Sequence of chain 1.C:
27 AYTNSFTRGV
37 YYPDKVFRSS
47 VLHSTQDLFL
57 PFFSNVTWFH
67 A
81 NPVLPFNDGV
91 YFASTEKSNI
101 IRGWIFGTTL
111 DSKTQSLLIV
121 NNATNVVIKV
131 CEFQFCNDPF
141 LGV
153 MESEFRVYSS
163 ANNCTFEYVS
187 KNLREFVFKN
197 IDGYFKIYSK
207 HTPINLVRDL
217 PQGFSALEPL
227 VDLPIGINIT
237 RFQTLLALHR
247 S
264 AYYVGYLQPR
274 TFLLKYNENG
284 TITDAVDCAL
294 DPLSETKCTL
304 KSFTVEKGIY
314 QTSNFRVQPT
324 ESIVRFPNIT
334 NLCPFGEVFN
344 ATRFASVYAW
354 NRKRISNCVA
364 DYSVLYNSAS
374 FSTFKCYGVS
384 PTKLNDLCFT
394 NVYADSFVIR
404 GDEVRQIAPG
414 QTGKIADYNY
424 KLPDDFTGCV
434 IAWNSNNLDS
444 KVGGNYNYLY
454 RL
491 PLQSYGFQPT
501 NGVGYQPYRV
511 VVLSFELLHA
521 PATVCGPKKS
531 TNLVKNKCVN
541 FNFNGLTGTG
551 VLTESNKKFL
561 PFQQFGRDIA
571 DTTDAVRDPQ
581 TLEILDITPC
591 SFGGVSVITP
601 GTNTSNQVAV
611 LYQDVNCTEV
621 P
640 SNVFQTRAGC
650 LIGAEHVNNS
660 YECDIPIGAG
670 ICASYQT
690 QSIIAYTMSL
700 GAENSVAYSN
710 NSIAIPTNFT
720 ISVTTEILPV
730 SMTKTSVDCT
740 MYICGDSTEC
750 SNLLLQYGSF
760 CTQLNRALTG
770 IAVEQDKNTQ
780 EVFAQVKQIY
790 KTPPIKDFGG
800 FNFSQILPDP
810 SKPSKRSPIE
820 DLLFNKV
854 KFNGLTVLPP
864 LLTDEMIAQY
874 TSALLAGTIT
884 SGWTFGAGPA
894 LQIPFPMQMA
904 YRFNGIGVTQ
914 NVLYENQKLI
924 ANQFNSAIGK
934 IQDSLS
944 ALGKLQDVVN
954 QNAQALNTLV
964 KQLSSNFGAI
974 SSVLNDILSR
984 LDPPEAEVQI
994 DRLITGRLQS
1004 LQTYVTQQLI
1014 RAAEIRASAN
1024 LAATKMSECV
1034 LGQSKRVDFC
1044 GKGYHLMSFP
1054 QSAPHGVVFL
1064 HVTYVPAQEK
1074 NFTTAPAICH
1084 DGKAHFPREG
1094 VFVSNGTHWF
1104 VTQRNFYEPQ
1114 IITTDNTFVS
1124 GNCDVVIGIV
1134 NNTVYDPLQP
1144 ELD

This protein binds this small molecule.
Small molecule (SMILES): CC(=O)N[C@H]1[C@H](O[C@H]2[C@H](O)[C@@H](NC(C)=O)CO[C@@H]2CO)O[C@H](CO)[C@@H](O)[C@@H]1O

Binding-site contacts:
Ligand atom C8 contacts residue SER371 of chain 1.C at 4.4 Å.
Ligand atom C1 contacts residue ASN343 of chain 1.C at 1.4 Å.
Ligand atom O7 contacts residue ASN343 of chain 1.C at 4.4 Å.
Ligand atom C3 contacts residue SER371 of chain 1.C at 4.0 Å.
Ligand atom C7 contacts residue ASN343 of chain 1.C at 3.9 Å.
Ligand atom C2 contacts residue ASN343 of chain 1.C at 2.4 Å.
Ligand atom N2 contacts residue ASN343 of chain 1.C at 2.9 Å (h-bond).
Ligand atom C7 contacts residue SER371 of chain 1.C at 4.3 Å.
Ligand atom C4 contacts residue ASN343 of chain 1.C at 4.2 Å.
Ligand atom C8 contacts residue LEU368 of chain 1.C at 4.3 Å (hydrophobic).
Ligand atom O7 contacts residue PHE338 of chain 1.C at 3.7 Å.
Ligand atom C8 contacts residue PHE338 of chain 1.C at 4.3 Å (hydrophobic).
Ligand atom C7 contacts residue GLY339 of chain 1.C at 4.3 Å.
Ligand atom C7 contacts residue PHE338 of chain 1.C at 4.3 Å (hydrophobic).
Ligand atom O5 contacts residue ASN343 of chain 1.C at 2.3 Å (h-bond).
Ligand atom C3 contacts residue ASN343 of chain 1.C at 3.8 Å.
Ligand atom O3 contacts residue SER371 of chain 1.C at 3.9 Å.
Ligand atom C8 contacts residue PHE342 of chain 1.C at 3.7 Å (hydrophobic).
Ligand atom C5 contacts residue ASN343 of chain 1.C at 3.6 Å.
Ligand atom N2 contacts residue SER371 of chain 1.C at 4.1 Å.
Ligand atom O7 contacts residue GLY339 of chain 1.C at 4.2 Å.